Binding-site contacts:
Ligand atom C38 contacts residue PHE343 of chain 1.E at 3.4 Å (hydrophobic).
Ligand atom O32 contacts residue TYR292 of chain 1.E at 3.6 Å.
Ligand atom C21 contacts residue PHE343 of chain 1.E at 4.0 Å (hydrophobic).
Ligand atom O33 contacts residue ARG384 of chain 1.E at 2.8 Å (salt-bridge).
Ligand atom C34 contacts residue LEU387 of chain 1.E at 3.7 Å (hydrophobic).
Ligand atom C15 contacts residue PHE343 of chain 1.E at 3.5 Å (hydrophobic).
Ligand atom C36 contacts residue LEU339 of chain 1.E at 4.0 Å (hydrophobic).
Ligand atom C17 contacts residue PHE343 of chain 1.E at 4.1 Å (hydrophobic).
Ligand atom C30 contacts residue ARG384 of chain 1.E at 3.7 Å.
Ligand atom C22 contacts residue PHE343 of chain 1.E at 3.6 Å (hydrophobic).
Ligand atom C1 contacts residue PRO281 of chain 1.E at 4.1 Å (hydrophobic).
Ligand atom C37 contacts residue PHE343 of chain 1.E at 3.4 Å (hydrophobic).
Ligand atom C25 contacts residue ALA284 of chain 1.E at 3.8 Å (hydrophobic).
Ligand atom C14 contacts residue PHE343 of chain 1.E at 3.7 Å (hydrophobic).
Ligand atom C19 contacts residue LEU339 of chain 1.E at 4.1 Å (hydrophobic).
Ligand atom O35 contacts residue VAL342 of chain 1.E at 3.6 Å.
Ligand atom C24 contacts residue PHE343 of chain 1.E at 3.7 Å (hydrophobic).
Ligand atom C26 contacts residue PHE288 of chain 1.E at 4.1 Å (hydrophobic).
Ligand atom C31 contacts residue TYR292 of chain 1.E at 4.2 Å (hydrophobic).
Ligand atom C16 contacts residue PHE343 of chain 1.E at 3.9 Å (hydrophobic).
Ligand atom C31 contacts residue ARG384 of chain 1.E at 3.6 Å.
Ligand atom C37 contacts residue LEU339 of chain 1.E at 3.1 Å (hydrophobic).
Ligand atom O23 contacts residue PHE343 of chain 1.E at 3.6 Å.
Ligand atom C13 contacts residue PHE343 of chain 1.E at 4.1 Å (hydrophobic).
Ligand atom C15 contacts residue GLY340 of chain 1.E at 4.2 Å.
Ligand atom O33 contacts residue PHE288 of chain 1.E at 4.0 Å.
Ligand atom C31 contacts residue PHE288 of chain 1.E at 3.4 Å (hydrophobic).
Ligand atom C24 contacts residue LEU339 of chain 1.E at 4.0 Å (hydrophobic).
Ligand atom O35 contacts residue LEU387 of chain 1.E at 4.0 Å.
Ligand atom O33 contacts residue TYR441 of chain 1.E at 3.9 Å.
Ligand atom C20 contacts residue VAL285 of chain 1.E at 3.7 Å (hydrophobic).
Ligand atom C26 contacts residue LEU372 of chain 1.E at 3.7 Å (hydrophobic).
Ligand atom C19 contacts residue VAL285 of chain 1.E at 3.7 Å (hydrophobic).
Ligand atom O33 contacts residue TYR292 of chain 1.E at 3.9 Å.
Ligand atom O32 contacts residue PHE288 of chain 1.E at 3.0 Å.
Ligand atom O35 contacts residue LEU339 of chain 1.E at 4.1 Å.
Ligand atom C20 contacts residue LEU339 of chain 1.E at 3.4 Å (hydrophobic).
Ligand atom O23 contacts residue LEU339 of chain 1.E at 3.2 Å.
Ligand atom C30 contacts residue PHE288 of chain 1.E at 3.5 Å (hydrophobic).
Ligand atom O12 contacts residue LEU359 of chain 1.E at 3.7 Å.

The small molecule below binds the protein below.
Small molecule (SMILES): Cc1cc(OCCCS(C)(=O)=O)cc(C)c1-c1cccc(COc2ccc3c(c2)OC[C@H]3CC(=O)O)c1

Sequence of chain 1.E:
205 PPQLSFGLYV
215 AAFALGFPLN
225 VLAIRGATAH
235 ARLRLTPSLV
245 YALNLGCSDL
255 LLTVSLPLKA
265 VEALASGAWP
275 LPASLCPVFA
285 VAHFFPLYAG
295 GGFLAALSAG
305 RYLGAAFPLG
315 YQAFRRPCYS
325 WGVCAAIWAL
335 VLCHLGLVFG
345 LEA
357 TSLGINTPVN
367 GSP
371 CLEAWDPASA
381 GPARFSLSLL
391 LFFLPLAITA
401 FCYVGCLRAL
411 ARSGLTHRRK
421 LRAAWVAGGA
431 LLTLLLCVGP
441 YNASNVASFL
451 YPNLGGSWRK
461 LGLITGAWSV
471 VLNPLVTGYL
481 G